Sequence of chain 57.A:
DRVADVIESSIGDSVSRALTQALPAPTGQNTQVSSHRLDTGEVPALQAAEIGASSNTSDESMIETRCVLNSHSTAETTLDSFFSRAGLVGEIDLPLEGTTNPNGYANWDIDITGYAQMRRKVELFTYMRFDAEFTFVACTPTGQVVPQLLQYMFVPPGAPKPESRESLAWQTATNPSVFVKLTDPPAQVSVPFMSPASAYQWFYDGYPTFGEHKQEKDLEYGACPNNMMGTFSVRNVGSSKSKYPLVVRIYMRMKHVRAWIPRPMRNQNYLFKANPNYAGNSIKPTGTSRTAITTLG

This protein binds this small molecule.
Small molecule (SMILES): Cc1cc(CCCCCCCOc2ccc(C3=NCCO3)cc2)on1

Sequence of chain 57.C:
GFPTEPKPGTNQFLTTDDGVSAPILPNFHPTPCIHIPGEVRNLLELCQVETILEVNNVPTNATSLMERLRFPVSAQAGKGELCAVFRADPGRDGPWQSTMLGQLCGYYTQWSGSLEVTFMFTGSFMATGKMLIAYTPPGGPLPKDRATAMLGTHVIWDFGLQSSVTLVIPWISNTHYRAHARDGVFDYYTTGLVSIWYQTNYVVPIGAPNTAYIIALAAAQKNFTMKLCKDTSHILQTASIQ

Binding-site contacts:
Ligand atom C5B contacts residue ASP112 of chain 57.A at 3.9 Å.
Ligand atom C4B contacts residue TRP203 of chain 57.A at 3.6 Å (hydrophobic).
Ligand atom C4A contacts residue ASP112 of chain 57.A at 3.0 Å.
Ligand atom C5B contacts residue ILE113 of chain 57.A at 3.5 Å (hydrophobic).
Ligand atom C5 contacts residue PHE155 of chain 57.A at 3.9 Å (hydrophobic).
Ligand atom C2A contacts residue TRP203 of chain 57.A at 3.6 Å (hydrophobic).
Ligand atom C31 contacts residue ILE24 of chain 57.C at 3.6 Å (hydrophobic).
Ligand atom C6C contacts residue TYR201 of chain 57.A at 4.0 Å (hydrophobic).
Ligand atom C2B contacts residue TRP203 of chain 57.A at 4.1 Å (hydrophobic).
Ligand atom C2B contacts residue TYR201 of chain 57.A at 3.4 Å (hydrophobic).
Ligand atom O1B contacts residue TYR201 of chain 57.A at 3.4 Å.
Ligand atom C5B contacts residue ILE111 of chain 57.A at 4.0 Å (hydrophobic).
Ligand atom O1B contacts residue MET230 of chain 57.A at 4.0 Å.
Ligand atom C4 contacts residue VAL190 of chain 57.A at 3.8 Å (hydrophobic).
Ligand atom O1 contacts residue PHE233 of chain 57.A at 3.1 Å.
Ligand atom C4 contacts residue ILE24 of chain 57.C at 4.0 Å (hydrophobic).
Ligand atom C4C contacts residue PHE135 of chain 57.A at 3.7 Å (hydrophobic).
Ligand atom C3B contacts residue TRP203 of chain 57.A at 3.2 Å (hydrophobic).
Ligand atom C5C contacts residue ILE111 of chain 57.A at 3.7 Å (hydrophobic).
Ligand atom C3 contacts residue PHE155 of chain 57.A at 4.0 Å (hydrophobic).
Ligand atom O1A contacts residue ASN228 of chain 57.A at 3.7 Å.
Ligand atom C4A contacts residue THR114 of chain 57.A at 3.6 Å.
Ligand atom N3A contacts residue ILE113 of chain 57.A at 3.7 Å.
Ligand atom N2 contacts residue PHE155 of chain 57.A at 3.6 Å.
Ligand atom C31 contacts residue VAL179 of chain 57.A at 3.5 Å (hydrophobic).
Ligand atom C3B contacts residue ASN228 of chain 57.A at 4.0 Å.
Ligand atom C2C contacts residue VAL192 of chain 57.A at 3.7 Å (hydrophobic).
Ligand atom C31 contacts residue PRO177 of chain 57.A at 3.9 Å (hydrophobic).
Ligand atom N3A contacts residue ASP112 of chain 57.A at 2.8 Å (salt-bridge).
Ligand atom C7C contacts residue MET230 of chain 57.A at 4.0 Å (hydrophobic).
Ligand atom C5 contacts residue PHE233 of chain 57.A at 3.9 Å (hydrophobic).
Ligand atom C6B contacts residue ILE113 of chain 57.A at 4.0 Å (hydrophobic).
Ligand atom O1A contacts residue TRP203 of chain 57.A at 3.3 Å.
Ligand atom C5C contacts residue PHE135 of chain 57.A at 3.5 Å (hydrophobic).
Ligand atom C4B contacts residue ASN228 of chain 57.A at 4.0 Å.
Ligand atom N2 contacts residue PHE233 of chain 57.A at 3.8 Å.
Ligand atom C3C contacts residue PHE135 of chain 57.A at 3.8 Å (hydrophobic).
Ligand atom O1 contacts residue PHE155 of chain 57.A at 3.5 Å.
Ligand atom C4C contacts residue VAL192 of chain 57.A at 3.5 Å (hydrophobic).
Ligand atom C5A contacts residue ASN228 of chain 57.A at 4.0 Å.

Sequence of chain 58.C:
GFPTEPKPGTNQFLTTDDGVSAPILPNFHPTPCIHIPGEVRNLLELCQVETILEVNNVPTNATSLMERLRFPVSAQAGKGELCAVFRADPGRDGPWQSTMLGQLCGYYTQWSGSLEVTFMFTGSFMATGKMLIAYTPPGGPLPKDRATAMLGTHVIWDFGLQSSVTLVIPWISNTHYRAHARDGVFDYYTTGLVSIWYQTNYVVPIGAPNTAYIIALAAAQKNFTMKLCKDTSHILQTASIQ